Binding-site contacts:
Ligand atom C1 contacts residue ASN12 of chain 36.F at 2.1 Å.
Ligand atom C5 contacts residue ASN12 of chain 36.F at 4.1 Å.
Ligand atom N2 contacts residue ASN12 of chain 36.F at 3.8 Å.
Ligand atom O5 contacts residue ASN12 of chain 36.F at 2.7 Å (h-bond).
Ligand atom C2 contacts residue ASN12 of chain 36.F at 3.2 Å.
Ligand atom O7 contacts residue ASN12 of chain 36.F at 3.7 Å.
Ligand atom C7 contacts residue ASN12 of chain 36.F at 3.9 Å.

A protein and the small-molecule ligand that binds it are described below.
Small molecule (SMILES): CC(=O)N[C@H]1[C@H](O[C@H]2[C@H](O)[C@@H](NC(C)=O)CO[C@@H]2CO)O[C@H](CO)[C@@H](O)[C@@H]1O

Sequence of chain 36.F:
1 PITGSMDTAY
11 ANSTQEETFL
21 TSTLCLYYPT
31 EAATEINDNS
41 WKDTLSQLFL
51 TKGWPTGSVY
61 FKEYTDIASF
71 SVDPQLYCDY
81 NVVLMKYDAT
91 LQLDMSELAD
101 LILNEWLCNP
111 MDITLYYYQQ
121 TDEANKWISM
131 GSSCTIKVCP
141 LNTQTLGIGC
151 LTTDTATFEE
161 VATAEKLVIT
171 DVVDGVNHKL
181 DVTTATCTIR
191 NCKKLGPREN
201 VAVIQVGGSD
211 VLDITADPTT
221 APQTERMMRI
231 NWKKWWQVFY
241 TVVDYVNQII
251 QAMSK